The small molecule below binds the protein below.
Small molecule (SMILES): CC(=O)N[C@@H]1[C@@H](O)[C@H](O)[C@@H](CO)O[C@H]1O

Sequence of chain 1.A:
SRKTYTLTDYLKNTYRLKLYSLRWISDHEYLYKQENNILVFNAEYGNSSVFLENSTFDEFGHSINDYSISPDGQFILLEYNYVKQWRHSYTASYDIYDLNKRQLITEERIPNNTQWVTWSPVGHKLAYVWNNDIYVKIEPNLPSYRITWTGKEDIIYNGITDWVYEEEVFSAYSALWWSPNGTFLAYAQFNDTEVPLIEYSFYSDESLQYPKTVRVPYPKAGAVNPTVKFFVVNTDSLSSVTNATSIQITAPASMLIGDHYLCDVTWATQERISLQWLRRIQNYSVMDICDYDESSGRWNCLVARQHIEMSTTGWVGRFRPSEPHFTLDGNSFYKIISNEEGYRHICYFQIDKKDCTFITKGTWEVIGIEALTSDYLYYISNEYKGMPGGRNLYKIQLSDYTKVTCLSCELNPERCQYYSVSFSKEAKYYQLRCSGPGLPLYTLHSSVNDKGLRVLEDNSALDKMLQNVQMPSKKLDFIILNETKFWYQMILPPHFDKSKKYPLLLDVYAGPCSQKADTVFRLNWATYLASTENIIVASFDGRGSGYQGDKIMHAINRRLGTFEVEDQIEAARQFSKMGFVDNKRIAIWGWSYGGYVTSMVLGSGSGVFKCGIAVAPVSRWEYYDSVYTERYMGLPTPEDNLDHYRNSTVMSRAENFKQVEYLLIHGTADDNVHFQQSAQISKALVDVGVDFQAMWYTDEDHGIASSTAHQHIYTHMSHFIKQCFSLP

Binding-site contacts:
Ligand atom C1 contacts residue ILE156 of chain 1.A at 4.1 Å (hydrophobic).
Ligand atom C6 contacts residue GLU194 of chain 1.A at 3.5 Å.
Ligand atom O5 contacts residue ASN191 of chain 1.A at 2.4 Å (h-bond).
Ligand atom O5 contacts residue THR193 of chain 1.A at 3.4 Å (h-bond).
Ligand atom C6 contacts residue ASN191 of chain 1.A at 4.5 Å.
Ligand atom C1 contacts residue THR193 of chain 1.A at 3.2 Å.
Ligand atom N2 contacts residue ILE156 of chain 1.A at 3.8 Å.
Ligand atom C5 contacts residue THR193 of chain 1.A at 4.0 Å.
Ligand atom C3 contacts residue ASN191 of chain 1.A at 4.3 Å.
Ligand atom C8 contacts residue ILE156 of chain 1.A at 3.8 Å (hydrophobic).
Ligand atom O6 contacts residue ASN191 of chain 1.A at 4.5 Å.
Ligand atom C2 contacts residue ASN191 of chain 1.A at 3.0 Å.
Ligand atom O7 contacts residue LYS229 of chain 1.A at 4.1 Å.
Ligand atom C4 contacts residue ASN191 of chain 1.A at 4.5 Å.
Ligand atom O7 contacts residue ILE156 of chain 1.A at 4.3 Å.
Ligand atom O6 contacts residue GLU194 of chain 1.A at 2.5 Å (salt-bridge).
Ligand atom C8 contacts residue THR150 of chain 1.A at 4.4 Å.
Ligand atom C7 contacts residue ASN191 of chain 1.A at 3.9 Å.
Ligand atom O7 contacts residue GLN189 of chain 1.A at 4.2 Å.
Ligand atom C7 contacts residue ILE156 of chain 1.A at 3.7 Å (hydrophobic).
Ligand atom O6 contacts residue THR193 of chain 1.A at 3.7 Å.
Ligand atom O7 contacts residue ASN191 of chain 1.A at 3.6 Å.
Ligand atom N2 contacts residue ASN191 of chain 1.A at 3.7 Å.
Ligand atom C5 contacts residue ASN191 of chain 1.A at 3.8 Å.
Ligand atom C1 contacts residue ASN191 of chain 1.A at 2.3 Å.